A protein and the small-molecule ligand that binds it are described below.
Small molecule (SMILES): Cn1nc(-c2cccc(CNC(=O)c3cc(Br)ccc3O)c2)cc1C(=O)O

Binding-site contacts:
Ligand atom C17 contacts residue ARG216 of chain 1.A at 3.5 Å.
Ligand atom O1 contacts residue ASN322 of chain 1.A at 2.6 Å (h-bond).
Ligand atom N19 contacts residue TYR276 of chain 1.A at 3.1 Å.
Ligand atom C26 contacts residue ARG216 of chain 1.A at 3.0 Å.
Ligand atom C2 contacts residue ASN322 of chain 1.A at 3.7 Å.
Ligand atom C27 contacts residue TYR276 of chain 1.A at 3.5 Å (hydrophobic).
Ligand atom C6 contacts residue SER220 of chain 1.A at 3.5 Å.
Ligand atom O1 contacts residue TYR276 of chain 1.A at 3.5 Å.
Ligand atom C21 contacts residue LYS202 of chain 1.A at 3.4 Å.
Ligand atom BR9 contacts residue LYS279 of chain 1.A at 3.8 Å.
Ligand atom C23 contacts residue SER274 of chain 1.A at 3.5 Å.
Ligand atom C15 contacts residue ARG216 of chain 1.A at 3.5 Å.
Ligand atom C22 contacts residue ARG216 of chain 1.A at 3.7 Å.
Ligand atom C16 contacts residue ARG216 of chain 1.A at 3.4 Å.
Ligand atom BR9 contacts residue PHE283 of chain 1.A at 3.4 Å.
Ligand atom O5 contacts residue PHE219 of chain 1.A at 2.9 Å (h-bond).
Ligand atom C18 contacts residue TYR276 of chain 1.A at 3.3 Å (hydrophobic).
Ligand atom C6 contacts residue PHE219 of chain 1.A at 3.6 Å (hydrophobic).
Ligand atom O25 contacts residue SER274 of chain 1.A at 2.9 Å (h-bond).
Ligand atom C13 contacts residue ARG216 of chain 1.A at 3.8 Å.
Ligand atom C12 contacts residue LEU217 of chain 1.A at 3.2 Å (hydrophobic).
Ligand atom N11 contacts residue LEU217 of chain 1.A at 3.5 Å (h-bond).
Ligand atom C10 contacts residue PHE324 of chain 1.A at 3.6 Å (hydrophobic).
Ligand atom C2 contacts residue TYR276 of chain 1.A at 3.8 Å (hydrophobic).
Ligand atom C18 contacts residue ARG216 of chain 1.A at 3.2 Å.
Ligand atom N20 contacts residue LYS202 of chain 1.A at 3.7 Å.
Ligand atom C13 contacts residue ASN322 of chain 1.A at 3.7 Å.
Ligand atom C17 contacts residue TYR276 of chain 1.A at 3.5 Å (hydrophobic).
Ligand atom C16 contacts residue TYR276 of chain 1.A at 3.7 Å (hydrophobic).
Ligand atom C22 contacts residue TYR276 of chain 1.A at 3.3 Å (hydrophobic).
Ligand atom C14 contacts residue ARG216 of chain 1.A at 3.6 Å.
Ligand atom N20 contacts residue TYR276 of chain 1.A at 3.3 Å.
Ligand atom O5 contacts residue SER218 of chain 1.A at 3.6 Å.
Ligand atom C7 contacts residue GLU223 of chain 1.A at 3.2 Å.
Ligand atom C4 contacts residue PHE219 of chain 1.A at 3.6 Å (hydrophobic).
Ligand atom C13 contacts residue LEU217 of chain 1.A at 3.7 Å (hydrophobic).
Ligand atom C12 contacts residue ASN322 of chain 1.A at 3.6 Å.
Ligand atom C26 contacts residue TYR276 of chain 1.A at 3.5 Å (hydrophobic).
Ligand atom O24 contacts residue TYR276 of chain 1.A at 3.7 Å.
Ligand atom C27 contacts residue ARG216 of chain 1.A at 3.6 Å.

Sequence of chain 1.A:
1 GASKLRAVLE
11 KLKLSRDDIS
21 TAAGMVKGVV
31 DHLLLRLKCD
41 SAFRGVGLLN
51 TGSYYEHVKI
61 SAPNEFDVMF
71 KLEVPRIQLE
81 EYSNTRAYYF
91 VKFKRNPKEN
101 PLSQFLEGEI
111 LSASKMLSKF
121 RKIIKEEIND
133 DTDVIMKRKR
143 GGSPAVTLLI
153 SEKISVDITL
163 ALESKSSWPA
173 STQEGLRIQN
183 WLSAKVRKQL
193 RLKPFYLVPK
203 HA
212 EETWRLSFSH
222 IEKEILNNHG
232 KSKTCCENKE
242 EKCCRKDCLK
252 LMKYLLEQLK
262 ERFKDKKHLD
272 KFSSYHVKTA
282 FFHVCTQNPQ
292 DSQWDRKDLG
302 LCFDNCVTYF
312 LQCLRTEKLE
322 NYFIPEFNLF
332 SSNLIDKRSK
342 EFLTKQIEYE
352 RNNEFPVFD